Sequence of chain 1.A:
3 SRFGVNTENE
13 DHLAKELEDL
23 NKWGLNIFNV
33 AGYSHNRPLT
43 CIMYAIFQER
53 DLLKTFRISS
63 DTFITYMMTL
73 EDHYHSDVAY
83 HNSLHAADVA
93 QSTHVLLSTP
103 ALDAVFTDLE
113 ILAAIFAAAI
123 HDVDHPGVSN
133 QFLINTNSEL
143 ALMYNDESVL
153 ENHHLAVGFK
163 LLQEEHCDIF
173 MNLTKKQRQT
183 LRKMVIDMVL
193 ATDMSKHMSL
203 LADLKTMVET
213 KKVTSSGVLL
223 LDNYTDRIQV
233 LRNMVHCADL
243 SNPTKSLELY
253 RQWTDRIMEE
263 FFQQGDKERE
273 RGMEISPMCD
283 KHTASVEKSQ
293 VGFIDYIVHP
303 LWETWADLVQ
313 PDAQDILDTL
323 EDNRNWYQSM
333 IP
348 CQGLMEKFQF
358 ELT

This protein binds this small molecule.
Small molecule (SMILES): CC(C)(C)CNC(=O)Cc1ccc(Nc2nc(-c3ccccc3)ncc2C(N)=O)cc1

Binding-site contacts:
Ligand atom C22 contacts residue GLU358 of chain 1.A at 3.2 Å.
Ligand atom N2 contacts residue PHE295 of chain 1.A at 3.5 Å.
Ligand atom C8 contacts residue LEU351 of chain 1.A at 3.6 Å (hydrophobic).
Ligand atom C1 contacts residue PHE295 of chain 1.A at 3.8 Å (hydrophobic).
Ligand atom C10 contacts residue PHE263 of chain 1.A at 3.8 Å (hydrophobic).
Ligand atom N1 contacts residue GLN292 of chain 1.A at 3.1 Å (h-bond).
Ligand atom N4 contacts residue PHE263 of chain 1.A at 3.6 Å.
Ligand atom C1 contacts residue GLN292 of chain 1.A at 3.6 Å.
Ligand atom C6 contacts residue LEU351 of chain 1.A at 3.8 Å (hydrophobic).
Ligand atom C5 contacts residue PHE295 of chain 1.A at 3.7 Å (hydrophobic).
Ligand atom C7 contacts residue LEU351 of chain 1.A at 3.5 Å (hydrophobic).
Ligand atom C15 contacts residue MET196 of chain 1.A at 3.8 Å (hydrophobic).
Ligand atom O2 contacts residue ASN244 of chain 1.A at 3.7 Å.
Ligand atom C3 contacts residue PHE295 of chain 1.A at 3.5 Å (hydrophobic).
Ligand atom C9 contacts residue LEU351 of chain 1.A at 4.0 Å (hydrophobic).
Ligand atom N5 contacts residue ASN244 of chain 1.A at 3.1 Å (h-bond).
Ligand atom O2 contacts residue TYR82 of chain 1.A at 3.7 Å.
Ligand atom C13 contacts residue HIS83 of chain 1.A at 4.0 Å.
Ligand atom C9 contacts residue PHE355 of chain 1.A at 3.4 Å (hydrophobic).
Ligand atom C8 contacts residue PHE355 of chain 1.A at 3.9 Å (hydrophobic).
Ligand atom N1 contacts residue PHE295 of chain 1.A at 3.5 Å.
Ligand atom C6 contacts residue SER291 of chain 1.A at 3.8 Å.
Ligand atom C7 contacts residue MET352 of chain 1.A at 3.5 Å (hydrophobic).
Ligand atom C2 contacts residue PHE295 of chain 1.A at 3.5 Å (hydrophobic).
Ligand atom N3 contacts residue PHE295 of chain 1.A at 4.0 Å.
Ligand atom C19 contacts residue ASN244 of chain 1.A at 3.8 Å.
Ligand atom C20 contacts residue SER131 of chain 1.A at 3.8 Å.
Ligand atom C6 contacts residue GLN292 of chain 1.A at 3.9 Å.
Ligand atom C16 contacts residue MET196 of chain 1.A at 4.0 Å (hydrophobic).
Ligand atom N2 contacts residue PHE263 of chain 1.A at 4.0 Å.
Ligand atom C7 contacts residue SER291 of chain 1.A at 3.6 Å.
Ligand atom C4 contacts residue PHE295 of chain 1.A at 3.8 Å (hydrophobic).
Ligand atom C8 contacts residue MET352 of chain 1.A at 3.7 Å (hydrophobic).
Ligand atom O1 contacts residue SER131 of chain 1.A at 3.1 Å.
Ligand atom C23 contacts residue PHE263 of chain 1.A at 3.6 Å (hydrophobic).
Ligand atom C21 contacts residue PHE263 of chain 1.A at 4.0 Å (hydrophobic).
Ligand atom C16 contacts residue PHE295 of chain 1.A at 3.8 Å (hydrophobic).
Ligand atom C17 contacts residue MET196 of chain 1.A at 4.0 Å (hydrophobic).
Ligand atom C6 contacts residue PHE295 of chain 1.A at 3.6 Å (hydrophobic).
Ligand atom C20 contacts residue PHE263 of chain 1.A at 3.4 Å (hydrophobic).